Binding-site contacts:
Ligand atom C8 contacts residue ARG313 of chain 2.G at 2.7 Å.
Ligand atom N2 contacts residue ASN27 of chain 2.G at 2.9 Å (h-bond).
Ligand atom O5 contacts residue ASN27 of chain 2.G at 2.5 Å (h-bond).
Ligand atom C8 contacts residue ASN27 of chain 2.G at 4.3 Å.
Ligand atom C7 contacts residue GLN19 of chain 2.G at 3.9 Å.
Ligand atom C6 contacts residue ASN27 of chain 2.G at 4.4 Å.
Ligand atom C6 contacts residue LYS26 of chain 2.G at 4.3 Å.
Ligand atom C4 contacts residue ASN27 of chain 2.G at 4.4 Å.
Ligand atom O6 contacts residue ASN27 of chain 2.G at 4.4 Å.
Ligand atom C3 contacts residue ASN27 of chain 2.G at 3.9 Å.
Ligand atom C8 contacts residue GLN19 of chain 2.G at 3.4 Å.
Ligand atom O7 contacts residue ASN27 of chain 2.G at 3.6 Å (h-bond).
Ligand atom O6 contacts residue ASN312 of chain 2.G at 4.4 Å.
Ligand atom C5 contacts residue ASN27 of chain 2.G at 3.7 Å.
Ligand atom C2 contacts residue ASP21 of chain 2.G at 4.4 Å.
Ligand atom O5 contacts residue LYS26 of chain 2.G at 3.8 Å.
Ligand atom N2 contacts residue GLN19 of chain 2.G at 4.1 Å.
Ligand atom C7 contacts residue ASP21 of chain 2.G at 4.3 Å.
Ligand atom C5 contacts residue LYS26 of chain 2.G at 4.2 Å.
Ligand atom C7 contacts residue ASN27 of chain 2.G at 3.3 Å.
Ligand atom C3 contacts residue LYS26 of chain 2.G at 4.4 Å.
Ligand atom O3 contacts residue ASP21 of chain 2.G at 4.2 Å.
Ligand atom C2 contacts residue LYS26 of chain 2.G at 4.3 Å.
Ligand atom C7 contacts residue ARG313 of chain 2.G at 3.9 Å.
Ligand atom O3 contacts residue LYS26 of chain 2.G at 4.2 Å.
Ligand atom O7 contacts residue ASP21 of chain 2.G at 3.2 Å (salt-bridge).
Ligand atom C1 contacts residue ASN27 of chain 2.G at 1.5 Å.
Ligand atom C4 contacts residue LYS26 of chain 2.G at 3.9 Å.
Ligand atom O7 contacts residue ARG313 of chain 2.G at 4.5 Å.
Ligand atom C2 contacts residue ASN27 of chain 2.G at 2.6 Å.

A small-molecule ligand and the protein it binds are described below.
Small molecule (SMILES): CC(=O)N[C@H]1[C@H](O[C@H]2[C@H](O)[C@@H](NC(C)=O)CO[C@@H]2CO)O[C@H](CO)[C@@H](O)[C@@H]1O

Sequence of chain 2.G:
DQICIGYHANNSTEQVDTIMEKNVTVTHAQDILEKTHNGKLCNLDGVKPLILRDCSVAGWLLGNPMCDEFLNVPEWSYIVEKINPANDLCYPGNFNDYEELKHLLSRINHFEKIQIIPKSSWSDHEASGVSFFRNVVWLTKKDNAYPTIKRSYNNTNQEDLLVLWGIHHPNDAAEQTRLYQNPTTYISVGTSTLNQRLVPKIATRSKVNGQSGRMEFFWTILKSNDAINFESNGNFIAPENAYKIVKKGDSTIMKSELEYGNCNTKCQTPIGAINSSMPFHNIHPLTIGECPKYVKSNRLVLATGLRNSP